The small molecule below binds the protein below.
Small molecule (SMILES): CC(C)(C)NO

Sequence of chain 1.C:
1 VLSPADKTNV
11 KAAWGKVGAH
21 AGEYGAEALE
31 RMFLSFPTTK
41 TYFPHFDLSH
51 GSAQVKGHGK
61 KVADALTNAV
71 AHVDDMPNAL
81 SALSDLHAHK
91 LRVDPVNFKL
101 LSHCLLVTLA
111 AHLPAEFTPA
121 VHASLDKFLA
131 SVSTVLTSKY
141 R

Binding-site contacts:
Ligand atom C03 contacts residue HIS50 of chain 1.C at 3.8 Å.
Ligand atom C06 contacts residue HIS50 of chain 1.C at 4.0 Å.
Ligand atom C05 contacts residue HIS50 of chain 1.C at 3.5 Å.
Ligand atom N02 contacts residue HIS50 of chain 1.C at 3.4 Å (h-bond).
Ligand atom O01 contacts residue HIS50 of chain 1.C at 4.0 Å.